Sequence of chain 1.A:
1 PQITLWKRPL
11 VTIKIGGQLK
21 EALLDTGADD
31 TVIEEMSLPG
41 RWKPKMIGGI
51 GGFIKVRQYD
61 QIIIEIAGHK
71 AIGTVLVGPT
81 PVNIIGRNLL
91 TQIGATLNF

Binding-site contacts:
Ligand atom O10 contacts residue GLY49 of chain 1.A at 3.0 Å.
Ligand atom C34 contacts residue VAL82 of chain 1.A at 3.3 Å (hydrophobic).
Ligand atom C7 contacts residue GLY48 of chain 1.A at 3.6 Å.
Ligand atom C33 contacts residue VAL82 of chain 1.A at 3.5 Å (hydrophobic).
Ligand atom C17 contacts residue ASP25 of chain 1.B at 3.6 Å.
Ligand atom O9 contacts residue ILE50 of chain 1.B at 3.4 Å.
Ligand atom C40 contacts residue ASP30 of chain 1.A at 3.3 Å.
Ligand atom C15 contacts residue GLY27 of chain 1.A at 3.7 Å.
Ligand atom C3 contacts residue ASP30 of chain 1.A at 3.5 Å.
Ligand atom C35 contacts residue PRO81 of chain 1.A at 3.4 Å (hydrophobic).
Ligand atom C30 contacts residue GLY48 of chain 1.B at 2.9 Å.
Ligand atom C32 contacts residue ASP25 of chain 1.A at 3.1 Å.
Ligand atom O9 contacts residue ILE84 of chain 1.A at 3.4 Å.
Ligand atom O18 contacts residue GLY27 of chain 1.B at 3.5 Å.
Ligand atom O18 contacts residue ASP25 of chain 1.A at 2.4 Å (salt-bridge).
Ligand atom O39 contacts residue ASP30 of chain 1.A at 3.2 Å.
Ligand atom C14 contacts residue ILE84 of chain 1.B at 3.6 Å (hydrophobic).
Ligand atom O26 contacts residue ASP29 of chain 1.B at 3.2 Å (salt-bridge).
Ligand atom C36 contacts residue ILE50 of chain 1.B at 3.6 Å (hydrophobic).
Ligand atom C35 contacts residue VAL82 of chain 1.A at 3.5 Å (hydrophobic).
Ligand atom O10 contacts residue ILE50 of chain 1.B at 3.3 Å.
Ligand atom C15 contacts residue VAL82 of chain 1.B at 3.6 Å (hydrophobic).
Ligand atom N41 contacts residue GLY48 of chain 1.B at 2.9 Å (h-bond).
Ligand atom C36 contacts residue GLY49 of chain 1.B at 3.5 Å.
Ligand atom C3 contacts residue VAL32 of chain 1.A at 3.7 Å (hydrophobic).
Ligand atom C31 contacts residue GLY48 of chain 1.B at 3.2 Å.
Ligand atom C42 contacts residue GLY48 of chain 1.B at 3.2 Å.
Ligand atom N20 contacts residue GLY27 of chain 1.B at 3.3 Å (h-bond).
Ligand atom O26 contacts residue ASP30 of chain 1.B at 3.5 Å (salt-bridge).
Ligand atom C17 contacts residue ASP25 of chain 1.A at 3.2 Å.
Ligand atom O28 contacts residue ASP29 of chain 1.B at 2.9 Å (salt-bridge).
Ligand atom C12 contacts residue GLY27 of chain 1.A at 3.5 Å.
Ligand atom C16 contacts residue ASP25 of chain 1.A at 3.1 Å.
Ligand atom C27 contacts residue ASP29 of chain 1.B at 3.6 Å.
Ligand atom C36 contacts residue PRO81 of chain 1.A at 3.4 Å (hydrophobic).
Ligand atom O18 contacts residue ASP25 of chain 1.B at 3.0 Å (salt-bridge).
Ligand atom C27 contacts residue ASP30 of chain 1.B at 3.5 Å.
Ligand atom C3 contacts residue ALA28 of chain 1.A at 3.6 Å (hydrophobic).
Ligand atom C6 contacts residue GLY48 of chain 1.A at 3.1 Å.
Ligand atom C4 contacts residue ALA28 of chain 1.A at 3.5 Å (hydrophobic).

Sequence of chain 1.B:
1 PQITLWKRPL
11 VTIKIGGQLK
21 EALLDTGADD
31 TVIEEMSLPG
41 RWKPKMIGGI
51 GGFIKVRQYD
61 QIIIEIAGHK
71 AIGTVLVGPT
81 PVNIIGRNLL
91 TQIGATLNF

The small molecule below binds the protein below.
Small molecule (SMILES): CN[C@H]1CO[C@@H]2OC[C@H](OC(=O)N[C@@H](Cc3ccccc3)[C@H](O)CN(CC(C)C)S(=O)(=O)c3ccc(OC)cc3)[C@@H]21